A small-molecule ligand and the protein it binds are described below.
Small molecule (SMILES): ClCCCc1ccccc1

Sequence of chain 1.A:
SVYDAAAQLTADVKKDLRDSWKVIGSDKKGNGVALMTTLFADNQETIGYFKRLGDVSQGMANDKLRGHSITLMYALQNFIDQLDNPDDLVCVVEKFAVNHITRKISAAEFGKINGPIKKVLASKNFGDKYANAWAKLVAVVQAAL

Binding-site contacts:
Ligand atom CL1 contacts residue LEU122 of chain 1.A at 3.5 Å.
Ligand atom C8 contacts residue ASN32 of chain 1.A at 4.3 Å.
Ligand atom C6 contacts residue ILE25 of chain 1.A at 3.8 Å (hydrophobic).
Ligand atom C5 contacts residue ILE25 of chain 1.A at 3.5 Å (hydrophobic).
Ligand atom C2 contacts residue ILE25 of chain 1.A at 3.4 Å (hydrophobic).
Ligand atom CL1 contacts residue TRP22 of chain 1.A at 3.2 Å.
Ligand atom C4 contacts residue ILE25 of chain 1.A at 3.6 Å (hydrophobic).
Ligand atom C2 contacts residue LEU122 of chain 1.A at 3.8 Å (hydrophobic).
Ligand atom C9 contacts residue ILE118 of chain 1.A at 4.2 Å (hydrophobic).
Ligand atom C1 contacts residue TRP135 of chain 1.A at 3.1 Å (hydrophobic).
Ligand atom C1 contacts residue ILE25 of chain 1.A at 4.0 Å (hydrophobic).
Ligand atom C9 contacts residue ILE25 of chain 1.A at 4.0 Å (hydrophobic).
Ligand atom C5 contacts residue MET74 of chain 1.A at 3.6 Å (hydrophobic).
Ligand atom C7 contacts residue VAL121 of chain 1.A at 3.9 Å (hydrophobic).
Ligand atom C7 contacts residue ILE25 of chain 1.A at 4.1 Å (hydrophobic).
Ligand atom C6 contacts residue ASN32 of chain 1.A at 3.6 Å.
Ligand atom C3 contacts residue TRP135 of chain 1.A at 4.5 Å (hydrophobic).
Ligand atom C5 contacts residue LEU77 of chain 1.A at 3.9 Å (hydrophobic).
Ligand atom C8 contacts residue ILE118 of chain 1.A at 4.4 Å (hydrophobic).
Ligand atom C6 contacts residue LEU36 of chain 1.A at 3.8 Å (hydrophobic).
Ligand atom C8 contacts residue ILE25 of chain 1.A at 4.2 Å (hydrophobic).
Ligand atom C6 contacts residue MET74 of chain 1.A at 3.3 Å (hydrophobic).
Ligand atom CL1 contacts residue SER21 of chain 1.A at 3.0 Å.
Ligand atom C7 contacts residue ASN32 of chain 1.A at 3.1 Å.
Ligand atom C5 contacts residue TRP22 of chain 1.A at 4.4 Å (hydrophobic).
Ligand atom C3 contacts residue TRP22 of chain 1.A at 4.4 Å (hydrophobic).
Ligand atom C2 contacts residue TRP135 of chain 1.A at 4.4 Å (hydrophobic).
Ligand atom C1 contacts residue LEU122 of chain 1.A at 3.9 Å (hydrophobic).
Ligand atom CL1 contacts residue TRP135 of chain 1.A at 3.8 Å.
Ligand atom C3 contacts residue LEU77 of chain 1.A at 4.3 Å (hydrophobic).
Ligand atom C9 contacts residue VAL121 of chain 1.A at 4.1 Å (hydrophobic).
Ligand atom C1 contacts residue SER21 of chain 1.A at 4.1 Å.
Ligand atom C9 contacts residue LEU36 of chain 1.A at 4.4 Å (hydrophobic).
Ligand atom C7 contacts residue LEU36 of chain 1.A at 3.3 Å (hydrophobic).
Ligand atom C2 contacts residue TRP22 of chain 1.A at 4.3 Å (hydrophobic).
Ligand atom C8 contacts residue LEU36 of chain 1.A at 3.6 Å (hydrophobic).
Ligand atom C1 contacts residue TRP22 of chain 1.A at 4.0 Å (hydrophobic).
Ligand atom C8 contacts residue VAL121 of chain 1.A at 3.3 Å (hydrophobic).
Ligand atom C3 contacts residue ILE25 of chain 1.A at 4.1 Å (hydrophobic).
Ligand atom CL1 contacts residue ILE25 of chain 1.A at 3.2 Å.